Sequence of chain 56.D:
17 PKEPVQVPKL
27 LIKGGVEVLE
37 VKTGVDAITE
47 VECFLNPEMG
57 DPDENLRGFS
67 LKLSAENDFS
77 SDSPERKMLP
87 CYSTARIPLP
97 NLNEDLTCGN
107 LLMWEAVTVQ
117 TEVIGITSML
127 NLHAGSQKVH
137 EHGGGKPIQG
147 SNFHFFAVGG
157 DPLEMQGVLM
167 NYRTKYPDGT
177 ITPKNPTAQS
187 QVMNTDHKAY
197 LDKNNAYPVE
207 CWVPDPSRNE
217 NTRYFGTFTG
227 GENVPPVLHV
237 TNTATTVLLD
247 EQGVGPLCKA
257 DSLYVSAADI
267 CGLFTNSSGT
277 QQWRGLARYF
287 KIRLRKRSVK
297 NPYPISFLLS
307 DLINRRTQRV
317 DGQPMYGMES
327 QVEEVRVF

Binding-site contacts:
Ligand atom O1B contacts residue LYS68 of chain 56.D at 3.6 Å.
Ligand atom C11 contacts residue LYS68 of chain 56.D at 3.7 Å.
Ligand atom C11 contacts residue HIS138 of chain 56.C at 3.3 Å.
Ligand atom O9 contacts residue LEU67 of chain 56.D at 3.2 Å.
Ligand atom N5 contacts residue LYS68 of chain 56.D at 2.9 Å (salt-bridge).
Ligand atom O9 contacts residue LYS68 of chain 56.D at 2.8 Å (salt-bridge).
Ligand atom C11 contacts residue ASN272 of chain 56.D at 3.6 Å.
Ligand atom C10 contacts residue LEU62 of chain 56.D at 3.5 Å (hydrophobic).
Ligand atom N5 contacts residue ASN272 of chain 56.D at 3.3 Å (h-bond).
Ligand atom O8 contacts residue THR276 of chain 56.D at 3.8 Å.
Ligand atom C5 contacts residue LYS68 of chain 56.D at 3.7 Å.
Ligand atom C1 contacts residue THR276 of chain 56.D at 3.4 Å.
Ligand atom C7 contacts residue GLN278 of chain 56.D at 3.8 Å.
Ligand atom O1A contacts residue THR276 of chain 56.D at 2.6 Å (h-bond).
Ligand atom C9 contacts residue GLN278 of chain 56.D at 3.2 Å.
Ligand atom C11 contacts residue PHE270 of chain 56.D at 3.9 Å (hydrophobic).
Ligand atom C6 contacts residue ASN272 of chain 56.D at 3.7 Å.
Ligand atom C10 contacts residue PHE75 of chain 56.E at 2.7 Å (hydrophobic).
Ligand atom O7 contacts residue LEU62 of chain 56.D at 3.5 Å.
Ligand atom O8 contacts residue GLN278 of chain 56.D at 3.5 Å (h-bond).
Ligand atom O1A contacts residue SER274 of chain 56.D at 3.8 Å.
Ligand atom C1 contacts residue SER274 of chain 56.D at 3.4 Å.
Ligand atom N5 contacts residue GLN278 of chain 56.D at 3.9 Å.
Ligand atom O8 contacts residue LYS68 of chain 56.D at 3.5 Å.
Ligand atom N5 contacts residue PHE75 of chain 56.E at 3.8 Å.
Ligand atom O1B contacts residue THR276 of chain 56.D at 3.5 Å (h-bond).
Ligand atom O10 contacts residue PHE75 of chain 56.E at 2.6 Å.
Ligand atom O8 contacts residue ASN272 of chain 56.D at 3.4 Å (h-bond).
Ligand atom C6 contacts residue LYS68 of chain 56.D at 3.8 Å.
Ligand atom C11 contacts residue THR276 of chain 56.D at 3.4 Å.
Ligand atom C10 contacts residue LYS68 of chain 56.D at 3.8 Å.
Ligand atom C11 contacts residue PHE65 of chain 56.D at 3.8 Å (hydrophobic).
Ligand atom C11 contacts residue PHE75 of chain 56.E at 1.8 Å (hydrophobic).
Ligand atom C11 contacts residue GLN278 of chain 56.D at 3.5 Å.
Ligand atom O10 contacts residue LEU62 of chain 56.D at 3.1 Å.
Ligand atom C8 contacts residue GLN278 of chain 56.D at 3.7 Å.
Ligand atom C9 contacts residue LYS68 of chain 56.D at 3.8 Å.
Ligand atom O1B contacts residue SER274 of chain 56.D at 2.4 Å (h-bond).
Ligand atom O1A contacts residue ASN272 of chain 56.D at 3.6 Å (h-bond).
Ligand atom C11 contacts residue LEU62 of chain 56.D at 3.9 Å (hydrophobic).

This protein binds this small molecule.
Small molecule (SMILES): CC(=O)N[C@H]1[C@H]([C@H](O)[C@H](O)CO)O[C@@](O[C@H](CO)[C@@H](O)[C@@H]2O[C@@H](C(=O)O)C[C@H](O)[C@H]2NC(C)=O)(C(=O)O)C[C@@H]1O

Sequence of chain 56.C:
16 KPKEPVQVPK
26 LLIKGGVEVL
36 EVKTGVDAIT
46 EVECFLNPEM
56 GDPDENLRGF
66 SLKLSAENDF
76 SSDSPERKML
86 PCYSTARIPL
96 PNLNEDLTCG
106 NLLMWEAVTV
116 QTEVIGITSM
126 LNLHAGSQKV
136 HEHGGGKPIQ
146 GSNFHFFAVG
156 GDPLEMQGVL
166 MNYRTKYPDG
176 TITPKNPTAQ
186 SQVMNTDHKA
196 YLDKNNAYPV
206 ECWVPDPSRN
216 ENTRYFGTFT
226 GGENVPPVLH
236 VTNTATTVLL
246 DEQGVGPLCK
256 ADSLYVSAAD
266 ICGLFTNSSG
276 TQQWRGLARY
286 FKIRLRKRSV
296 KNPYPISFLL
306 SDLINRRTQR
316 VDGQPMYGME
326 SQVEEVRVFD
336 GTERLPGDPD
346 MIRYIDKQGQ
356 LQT

Sequence of chain 56.E:
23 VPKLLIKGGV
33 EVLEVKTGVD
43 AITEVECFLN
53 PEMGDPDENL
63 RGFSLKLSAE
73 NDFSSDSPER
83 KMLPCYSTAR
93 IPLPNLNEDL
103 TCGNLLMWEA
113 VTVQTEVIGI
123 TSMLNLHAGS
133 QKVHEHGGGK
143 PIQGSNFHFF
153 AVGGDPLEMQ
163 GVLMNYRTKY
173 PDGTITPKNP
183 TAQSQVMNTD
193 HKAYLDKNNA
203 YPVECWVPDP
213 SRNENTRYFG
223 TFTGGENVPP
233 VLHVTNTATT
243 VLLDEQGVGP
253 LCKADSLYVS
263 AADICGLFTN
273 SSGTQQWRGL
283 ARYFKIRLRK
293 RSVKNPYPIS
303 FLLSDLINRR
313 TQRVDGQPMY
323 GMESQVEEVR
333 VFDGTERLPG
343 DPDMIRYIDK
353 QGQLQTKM